A small-molecule ligand and the protein it binds are described below.
Small molecule (SMILES): CC(=O)N[C@H]1[C@H](O[C@H]2[C@H](O)[C@@H](NC(C)=O)CO[C@@H]2CO)O[C@H](CO)[C@@H](O)[C@@H]1O

Sequence of chain 1.B:
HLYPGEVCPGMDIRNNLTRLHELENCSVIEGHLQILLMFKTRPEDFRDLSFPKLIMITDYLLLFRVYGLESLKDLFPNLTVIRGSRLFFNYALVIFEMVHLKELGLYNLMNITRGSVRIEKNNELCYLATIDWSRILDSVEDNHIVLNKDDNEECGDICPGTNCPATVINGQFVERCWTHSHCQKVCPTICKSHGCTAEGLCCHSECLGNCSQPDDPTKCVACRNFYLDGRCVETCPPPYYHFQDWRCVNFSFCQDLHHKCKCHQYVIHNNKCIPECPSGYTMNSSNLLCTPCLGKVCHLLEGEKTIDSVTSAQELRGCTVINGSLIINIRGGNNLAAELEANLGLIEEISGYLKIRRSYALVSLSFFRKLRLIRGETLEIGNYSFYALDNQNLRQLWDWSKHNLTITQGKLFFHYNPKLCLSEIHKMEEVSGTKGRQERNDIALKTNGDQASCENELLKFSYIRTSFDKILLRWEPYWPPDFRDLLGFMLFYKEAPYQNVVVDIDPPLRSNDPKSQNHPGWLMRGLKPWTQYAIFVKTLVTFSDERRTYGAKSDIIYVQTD

Binding-site contacts:
Ligand atom O5 contacts residue ASN397 of chain 1.A at 2.3 Å (h-bond).
Ligand atom N2 contacts residue ASN397 of chain 1.A at 2.9 Å (h-bond).
Ligand atom C3 contacts residue ASN397 of chain 1.A at 3.8 Å.
Ligand atom O7 contacts residue ASN397 of chain 1.A at 3.1 Å (h-bond).
Ligand atom C4 contacts residue ASN397 of chain 1.A at 4.3 Å.
Ligand atom C2 contacts residue ASN397 of chain 1.A at 2.5 Å.
Ligand atom C1 contacts residue ASN397 of chain 1.A at 1.4 Å.
Ligand atom C5 contacts residue ASN397 of chain 1.A at 3.6 Å.
Ligand atom C8 contacts residue GLU453 of chain 1.B at 3.6 Å.
Ligand atom C7 contacts residue ASN397 of chain 1.A at 3.2 Å.
Ligand atom C8 contacts residue ASN397 of chain 1.A at 4.3 Å.

Sequence of chain 1.A:
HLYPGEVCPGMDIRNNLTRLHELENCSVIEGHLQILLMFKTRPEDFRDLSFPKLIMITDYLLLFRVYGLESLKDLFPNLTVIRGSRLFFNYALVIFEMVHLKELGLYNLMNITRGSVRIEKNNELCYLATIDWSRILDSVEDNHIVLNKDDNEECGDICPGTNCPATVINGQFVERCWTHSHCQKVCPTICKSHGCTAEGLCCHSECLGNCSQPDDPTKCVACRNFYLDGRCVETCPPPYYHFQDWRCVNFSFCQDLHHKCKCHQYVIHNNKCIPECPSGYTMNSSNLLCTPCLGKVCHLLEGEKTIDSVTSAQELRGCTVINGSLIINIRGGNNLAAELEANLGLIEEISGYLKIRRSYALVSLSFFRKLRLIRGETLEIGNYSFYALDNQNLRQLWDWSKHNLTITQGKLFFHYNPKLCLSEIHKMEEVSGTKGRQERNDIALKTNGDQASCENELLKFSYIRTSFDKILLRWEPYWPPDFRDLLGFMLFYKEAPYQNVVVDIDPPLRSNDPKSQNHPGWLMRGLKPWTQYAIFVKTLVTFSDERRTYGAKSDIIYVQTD